Binding-site contacts:
Ligand atom CD2 contacts residue GLY34 of chain 1.A at 3.9 Å.
Ligand atom CZ contacts residue HIS49 of chain 1.A at 3.9 Å.
Ligand atom CZ2 contacts residue MET30 of chain 1.A at 3.5 Å (hydrophobic).
Ligand atom C contacts residue VAL69 of chain 1.A at 3.7 Å (hydrophobic).
Ligand atom CH2 contacts residue ILE37 of chain 1.A at 3.9 Å (hydrophobic).
Ligand atom CE2 contacts residue ILE37 of chain 1.A at 3.9 Å (hydrophobic).
Ligand atom CD2 contacts residue GLN48 of chain 1.A at 3.8 Å.
Ligand atom CA contacts residue GLN48 of chain 1.A at 3.6 Å.
Ligand atom CE2 contacts residue GLY34 of chain 1.A at 3.6 Å.
Ligand atom CE2 contacts residue MET38 of chain 1.A at 3.7 Å (hydrophobic).
Ligand atom OH contacts residue HIS49 of chain 1.A at 3.8 Å.
Ligand atom CD2 contacts residue HIS49 of chain 1.A at 3.5 Å.
Ligand atom CE2 contacts residue HIS49 of chain 1.A at 3.5 Å.
Ligand atom CG contacts residue TYR43 of chain 1.A at 3.7 Å (hydrophobic).
Ligand atom CZ2 contacts residue GLY34 of chain 1.A at 3.5 Å.
Ligand atom CD2 contacts residue VAL69 of chain 1.A at 3.7 Å (hydrophobic).
Ligand atom CD2 contacts residue PRO72 of chain 1.A at 3.6 Å (hydrophobic).
Ligand atom CE2 contacts residue GLY34 of chain 1.A at 3.4 Å.
Ligand atom CE1 contacts residue ILE37 of chain 1.A at 3.6 Å (hydrophobic).
Ligand atom CH2 contacts residue LEU75 of chain 1.A at 3.7 Å (hydrophobic).
Ligand atom CD1 contacts residue GLN48 of chain 1.A at 3.4 Å.
Ligand atom CZ3 contacts residue ILE37 of chain 1.A at 3.8 Å (hydrophobic).
Ligand atom CD1 contacts residue HIS49 of chain 1.A at 3.9 Å.
Ligand atom CG contacts residue HIS49 of chain 1.A at 3.8 Å.
Ligand atom CD2 contacts residue MET38 of chain 1.A at 3.4 Å (hydrophobic).
Ligand atom CA contacts residue GLN48 of chain 1.A at 3.3 Å.
Ligand atom CB contacts residue TYR43 of chain 1.A at 3.6 Å (hydrophobic).
Ligand atom O contacts residue VAL69 of chain 1.A at 3.3 Å.
Ligand atom CZ contacts residue ILE37 of chain 1.A at 3.4 Å (hydrophobic).
Ligand atom CE1 contacts residue HIS49 of chain 1.A at 3.8 Å.
Ligand atom CB contacts residue GLN48 of chain 1.A at 3.7 Å.
Ligand atom CD1 contacts residue TYR43 of chain 1.A at 3.8 Å (hydrophobic).
Ligand atom CE2 contacts residue MET30 of chain 1.A at 3.5 Å (hydrophobic).
Ligand atom C contacts residue GLN48 of chain 1.A at 3.6 Å.
Ligand atom NE1 contacts residue MET30 of chain 1.A at 2.9 Å (h-bond).
Ligand atom NE1 contacts residue GLY34 of chain 1.A at 3.5 Å.
Ligand atom O contacts residue PTR76 of chain 1.A at 2.8 Å (h-bond).
Ligand atom CD1 contacts residue MET30 of chain 1.A at 3.8 Å (hydrophobic).
Ligand atom CB contacts residue GLN48 of chain 1.A at 3.6 Å.
Ligand atom N contacts residue GLN48 of chain 1.A at 2.9 Å (h-bond).

A small-molecule ligand and the protein it binds are described below.
Small molecule (SMILES): CC(C)C[C@H](NC(=O)[C@H](CC(C)C)NC(=O)[C@H](CC(N)=O)NC(=O)[C@H](CC1=CN=C2CC=CC=C12)NC(=O)[C@H](Cc1ccc(O)cc1)NC(=O)[C@H](CCC(=O)O)NC(=O)[C@H](C)NC(=O)[C@H](Cc1ccccc1)NC(=O)[C@H](CO)NC(=O)[C@@H](N)[C@@H](C)O)C(=O)N[C@H](C=O)CO

Sequence of chain 1.A:
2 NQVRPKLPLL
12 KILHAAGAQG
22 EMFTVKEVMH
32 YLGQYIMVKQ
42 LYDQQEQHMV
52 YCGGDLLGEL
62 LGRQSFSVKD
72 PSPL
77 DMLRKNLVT